Sequence of chain 1.A:
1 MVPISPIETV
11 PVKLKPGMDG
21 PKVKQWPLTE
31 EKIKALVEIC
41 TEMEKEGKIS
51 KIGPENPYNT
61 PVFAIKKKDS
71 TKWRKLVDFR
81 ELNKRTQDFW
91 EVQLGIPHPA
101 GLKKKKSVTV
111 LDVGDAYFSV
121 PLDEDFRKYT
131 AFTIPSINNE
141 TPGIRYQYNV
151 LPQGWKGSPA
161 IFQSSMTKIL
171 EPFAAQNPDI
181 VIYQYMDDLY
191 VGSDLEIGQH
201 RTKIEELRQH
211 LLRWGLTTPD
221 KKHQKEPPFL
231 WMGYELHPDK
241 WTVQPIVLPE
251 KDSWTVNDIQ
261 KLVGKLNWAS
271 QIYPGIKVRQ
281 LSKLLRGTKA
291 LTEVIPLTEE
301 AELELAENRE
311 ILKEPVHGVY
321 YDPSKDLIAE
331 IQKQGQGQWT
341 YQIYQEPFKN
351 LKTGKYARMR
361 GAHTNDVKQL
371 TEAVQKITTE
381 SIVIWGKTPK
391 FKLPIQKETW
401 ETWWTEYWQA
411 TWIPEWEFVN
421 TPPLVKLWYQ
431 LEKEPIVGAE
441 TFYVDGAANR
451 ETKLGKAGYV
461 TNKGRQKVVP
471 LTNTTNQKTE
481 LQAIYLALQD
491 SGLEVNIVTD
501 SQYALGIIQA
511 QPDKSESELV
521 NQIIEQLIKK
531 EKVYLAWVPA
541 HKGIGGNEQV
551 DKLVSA

This protein binds this small molecule.
Small molecule (SMILES): Cc1cc(/C=C/C#N)cc(C)c1Nc1ccnc(Nc2ccc(C#N)cc2)n1

Sequence of chain 1.B:
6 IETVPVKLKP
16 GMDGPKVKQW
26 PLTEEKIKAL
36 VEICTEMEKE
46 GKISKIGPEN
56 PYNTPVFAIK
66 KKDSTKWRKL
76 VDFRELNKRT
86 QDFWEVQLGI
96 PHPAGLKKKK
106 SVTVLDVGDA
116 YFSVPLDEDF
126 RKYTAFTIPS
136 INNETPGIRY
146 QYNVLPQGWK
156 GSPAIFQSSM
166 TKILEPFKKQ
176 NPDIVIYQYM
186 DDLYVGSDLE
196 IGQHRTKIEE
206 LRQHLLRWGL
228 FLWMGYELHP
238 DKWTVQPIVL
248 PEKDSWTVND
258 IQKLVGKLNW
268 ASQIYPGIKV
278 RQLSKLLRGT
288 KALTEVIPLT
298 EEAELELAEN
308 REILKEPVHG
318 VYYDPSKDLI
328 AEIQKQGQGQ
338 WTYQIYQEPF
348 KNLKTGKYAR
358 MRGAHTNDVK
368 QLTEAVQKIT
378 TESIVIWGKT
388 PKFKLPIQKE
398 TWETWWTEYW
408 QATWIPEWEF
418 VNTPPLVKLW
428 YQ

Binding-site contacts:
Ligand atom C22 contacts residue TYR190 of chain 1.A at 3.7 Å (hydrophobic).
Ligand atom C5 contacts residue TYR183 of chain 1.A at 3.5 Å (hydrophobic).
Ligand atom C8 contacts residue LEU102 of chain 1.A at 3.8 Å (hydrophobic).
Ligand atom C1 contacts residue TYR183 of chain 1.A at 3.7 Å (hydrophobic).
Ligand atom C19 contacts residue PHE229 of chain 1.A at 3.7 Å (hydrophobic).
Ligand atom N6 contacts residue TYR190 of chain 1.A at 3.4 Å (h-bond).
Ligand atom C3 contacts residue TYR183 of chain 1.A at 3.6 Å (hydrophobic).
Ligand atom C13 contacts residue HIS237 of chain 1.A at 3.6 Å.
Ligand atom C21 contacts residue TYR190 of chain 1.A at 3.8 Å (hydrophobic).
Ligand atom C22 contacts residue TRP231 of chain 1.A at 3.3 Å (hydrophobic).
Ligand atom C18 contacts residue TYR320 of chain 1.A at 3.6 Å (hydrophobic).
Ligand atom N4 contacts residue LYS103 of chain 1.A at 2.7 Å (salt-bridge).
Ligand atom N6 contacts residue PHE229 of chain 1.A at 3.4 Å.
Ligand atom C2 contacts residue TYR190 of chain 1.A at 3.5 Å (hydrophobic).
Ligand atom C17 contacts residue LYS103 of chain 1.A at 3.1 Å.
Ligand atom C21 contacts residue LEU236 of chain 1.A at 3.7 Å (hydrophobic).
Ligand atom N4 contacts residue LYS105 of chain 1.A at 3.8 Å.
Ligand atom N2 contacts residue LYS105 of chain 1.A at 3.8 Å.
Ligand atom C12 contacts residue LYS103 of chain 1.A at 3.7 Å.
Ligand atom C8 contacts residue TYR183 of chain 1.A at 3.8 Å (hydrophobic).
Ligand atom C20 contacts residue TRP231 of chain 1.A at 3.4 Å (hydrophobic).
Ligand atom C6 contacts residue TYR183 of chain 1.A at 3.5 Å (hydrophobic).
Ligand atom N1 contacts residue TYR183 of chain 1.A at 3.7 Å.
Ligand atom N4 contacts residue LEU102 of chain 1.A at 3.5 Å.
Ligand atom C17 contacts residue LYS105 of chain 1.A at 3.7 Å.
Ligand atom C4 contacts residue TYR183 of chain 1.A at 3.3 Å (hydrophobic).
Ligand atom C18 contacts residue HIS237 of chain 1.A at 3.2 Å.
Ligand atom N2 contacts residue LEU102 of chain 1.A at 3.8 Å.
Ligand atom C18 contacts residue PRO238 of chain 1.A at 3.7 Å (hydrophobic).
Ligand atom C12 contacts residue LEU102 of chain 1.A at 3.6 Å (hydrophobic).
Ligand atom C16 contacts residue LYS103 of chain 1.A at 3.4 Å.
Ligand atom N5 contacts residue PRO238 of chain 1.A at 3.4 Å (h-bond).
Ligand atom C9 contacts residue GLU139 of chain 1.B at 3.6 Å.
Ligand atom N3 contacts residue LEU102 of chain 1.A at 3.7 Å.
Ligand atom N5 contacts residue HIS237 of chain 1.A at 3.1 Å.
Ligand atom N5 contacts residue LEU236 of chain 1.A at 3.2 Å (h-bond).
Ligand atom C19 contacts residue HIS237 of chain 1.A at 3.2 Å.
Ligand atom N6 contacts residue TRP231 of chain 1.A at 3.4 Å.
Ligand atom N5 contacts residue PHE229 of chain 1.A at 3.5 Å.
Ligand atom N2 contacts residue LYS103 of chain 1.A at 3.2 Å (salt-bridge).